Sequence of chain 1.H:
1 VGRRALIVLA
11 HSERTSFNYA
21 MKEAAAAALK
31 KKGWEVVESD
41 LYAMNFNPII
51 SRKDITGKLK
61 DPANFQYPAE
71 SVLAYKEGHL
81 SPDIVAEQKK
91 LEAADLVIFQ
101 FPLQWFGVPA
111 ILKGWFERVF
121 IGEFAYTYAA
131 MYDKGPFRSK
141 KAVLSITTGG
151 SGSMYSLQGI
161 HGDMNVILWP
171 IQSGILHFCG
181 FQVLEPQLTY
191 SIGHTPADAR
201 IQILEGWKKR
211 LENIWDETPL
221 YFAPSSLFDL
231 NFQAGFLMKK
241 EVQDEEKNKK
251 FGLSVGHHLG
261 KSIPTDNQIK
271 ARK

The protein below binds the small molecule below.
Small molecule (SMILES): O=C1Oc2ccccc2C(=O)C1CC1C(=O)Oc2ccccc2C1=O

Binding-site contacts:
Ligand atom C5 contacts residue TYR128 of chain 1.H at 3.4 Å (hydrophobic).
Ligand atom O5 contacts residue TYR128 of chain 1.H at 3.6 Å.
Ligand atom O17 contacts residue FAD1 of chain 1.V at 3.9 Å.
Ligand atom C16 contacts residue PHE236 of chain 1.H at 3.3 Å (hydrophobic).
Ligand atom C19 contacts residue TYR128 of chain 1.H at 2.9 Å (hydrophobic).
Ligand atom C7 contacts residue FAD1 of chain 1.V at 3.8 Å.
Ligand atom C14 contacts residue TYR128 of chain 1.H at 3.2 Å (hydrophobic).
Ligand atom C3 contacts residue FAD1 of chain 1.V at 3.7 Å.
Ligand atom C16 contacts residue TYR128 of chain 1.H at 3.6 Å (hydrophobic).
Ligand atom C3 contacts residue TRP105 of chain 1.G at 3.6 Å (hydrophobic).
Ligand atom C4 contacts residue FAD1 of chain 1.V at 3.4 Å.
Ligand atom C2 contacts residue FAD1 of chain 1.V at 3.7 Å.
Ligand atom C6 contacts residue FAD1 of chain 1.V at 3.8 Å.
Ligand atom O38 contacts residue HIS161 of chain 1.G at 3.4 Å (h-bond).
Ligand atom C7 contacts residue TYR128 of chain 1.H at 3.7 Å (hydrophobic).
Ligand atom O16 contacts residue TYR128 of chain 1.H at 2.7 Å (h-bond).
Ligand atom O38 contacts residue MET154 of chain 1.G at 3.7 Å.
Ligand atom C18 contacts residue TYR128 of chain 1.H at 3.6 Å (hydrophobic).
Ligand atom O17 contacts residue HIS161 of chain 1.G at 3.1 Å (h-bond).
Ligand atom C15 contacts residue GLY150 of chain 1.G at 3.2 Å.
Ligand atom C15 contacts residue GLY149 of chain 1.G at 3.6 Å.
Ligand atom C2 contacts residue PHE178 of chain 1.H at 3.3 Å (hydrophobic).
Ligand atom C6 contacts residue TYR128 of chain 1.H at 3.2 Å (hydrophobic).
Ligand atom C17 contacts residue TYR128 of chain 1.H at 3.7 Å (hydrophobic).
Ligand atom O32 contacts residue GLY149 of chain 1.G at 3.2 Å (h-bond).
Ligand atom O5 contacts residue FAD1 of chain 1.V at 3.7 Å.
Ligand atom C9 contacts residue FAD1 of chain 1.V at 3.6 Å.
Ligand atom O32 contacts residue TYR128 of chain 1.H at 3.9 Å.
Ligand atom C13 contacts residue TYR128 of chain 1.H at 3.2 Å (hydrophobic).
Ligand atom C10 contacts residue FAD1 of chain 1.V at 3.5 Å.
Ligand atom C1 contacts residue PHE178 of chain 1.H at 3.4 Å (hydrophobic).
Ligand atom C12 contacts residue TYR128 of chain 1.H at 3.1 Å (hydrophobic).
Ligand atom C2 contacts residue TRP105 of chain 1.G at 3.5 Å (hydrophobic).
Ligand atom C18 contacts residue PHE232 of chain 1.H at 3.7 Å (hydrophobic).
Ligand atom C20 contacts residue TYR128 of chain 1.H at 2.8 Å (hydrophobic).
Ligand atom C4 contacts residue TYR126 of chain 1.H at 3.7 Å (hydrophobic).
Ligand atom C13 contacts residue GLY150 of chain 1.G at 3.8 Å.
Ligand atom C8 contacts residue FAD1 of chain 1.V at 3.8 Å.
Ligand atom C1 contacts residue FAD1 of chain 1.V at 3.5 Å.
Ligand atom O21 contacts residue TYR128 of chain 1.H at 3.1 Å.

Sequence of chain 1.G:
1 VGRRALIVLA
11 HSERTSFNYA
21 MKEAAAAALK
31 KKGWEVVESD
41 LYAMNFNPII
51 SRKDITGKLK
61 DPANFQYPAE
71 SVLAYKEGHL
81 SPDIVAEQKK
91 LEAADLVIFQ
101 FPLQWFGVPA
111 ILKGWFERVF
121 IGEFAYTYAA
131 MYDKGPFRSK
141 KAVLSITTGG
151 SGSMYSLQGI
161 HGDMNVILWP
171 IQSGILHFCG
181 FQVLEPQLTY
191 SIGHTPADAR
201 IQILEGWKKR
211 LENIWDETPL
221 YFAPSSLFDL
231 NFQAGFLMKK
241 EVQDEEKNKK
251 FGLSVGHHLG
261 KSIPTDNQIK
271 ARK